This protein binds this small molecule.
Small molecule (SMILES): OC[C@H]1O[C@H](O)[C@@H](O)[C@@H](O)[C@@H]1O

Binding-site contacts:
Ligand atom C5 contacts residue LEU99 of chain 1.B at 4.1 Å (hydrophobic).
Ligand atom O6 contacts residue ASP208 of chain 1.B at 2.6 Å (salt-bridge).
Ligand atom C2 contacts residue SQ01 of chain 1.L at 2.4 Å.
Ligand atom O6 contacts residue TYR100 of chain 1.B at 3.2 Å (h-bond).
Ligand atom O5 contacts residue LEU99 of chain 1.B at 3.2 Å (h-bond).
Ligand atom C4 contacts residue SQ01 of chain 1.L at 3.5 Å.
Ligand atom O4 contacts residue ASN14 of chain 1.B at 2.9 Å (h-bond).
Ligand atom C5 contacts residue ASP208 of chain 1.B at 3.9 Å.
Ligand atom C3 contacts residue SQ01 of chain 1.L at 2.9 Å.
Ligand atom C6 contacts residue ALA207 of chain 1.B at 3.5 Å (hydrophobic).
Ligand atom C6 contacts residue TYR100 of chain 1.B at 3.6 Å (hydrophobic).
Ligand atom O3 contacts residue GLY227 of chain 1.B at 3.4 Å.
Ligand atom C1 contacts residue SQ01 of chain 1.L at 1.4 Å.
Ligand atom C3 contacts residue ARG228 of chain 1.B at 4.0 Å.
Ligand atom O2 contacts residue SQ01 of chain 1.L at 3.6 Å.
Ligand atom O4 contacts residue GLY227 of chain 1.B at 3.8 Å.
Ligand atom C4 contacts residue GLY227 of chain 1.B at 3.7 Å.
Ligand atom C3 contacts residue ASN14 of chain 1.B at 4.2 Å.
Ligand atom O4 contacts residue ARG228 of chain 1.B at 3.2 Å (salt-bridge).
Ligand atom C6 contacts residue GLY98 of chain 1.B at 4.1 Å.
Ligand atom C6 contacts residue ASP208 of chain 1.B at 3.2 Å.
Ligand atom C4 contacts residue ASP208 of chain 1.B at 3.3 Å.
Ligand atom C5 contacts residue TYR12 of chain 1.B at 3.7 Å (hydrophobic).
Ligand atom C3 contacts residue GLY227 of chain 1.B at 4.1 Å.
Ligand atom O4 contacts residue ASP208 of chain 1.B at 2.5 Å (salt-bridge).
Ligand atom O6 contacts residue ALA207 of chain 1.B at 3.6 Å.
Ligand atom C1 contacts residue LEU99 of chain 1.B at 3.7 Å (hydrophobic).
Ligand atom O4 contacts residue TYR12 of chain 1.B at 3.8 Å.
Ligand atom C6 contacts residue LEU99 of chain 1.B at 3.8 Å (hydrophobic).
Ligand atom C4 contacts residue ARG228 of chain 1.B at 3.8 Å.
Ligand atom C6 contacts residue TYR12 of chain 1.B at 4.0 Å (hydrophobic).
Ligand atom O2 contacts residue GLY98 of chain 1.B at 3.7 Å.
Ligand atom O5 contacts residue SQ01 of chain 1.L at 2.3 Å (h-bond).
Ligand atom O6 contacts residue GLY98 of chain 1.B at 2.8 Å.
Ligand atom C4 contacts residue ASN14 of chain 1.B at 4.0 Å.
Ligand atom O6 contacts residue THR97 of chain 1.B at 3.9 Å.
Ligand atom O6 contacts residue LEU99 of chain 1.B at 3.0 Å (h-bond).
Ligand atom C5 contacts residue SQ01 of chain 1.L at 2.9 Å.
Ligand atom O2 contacts residue LEU99 of chain 1.B at 3.7 Å.
Ligand atom O3 contacts residue ARG228 of chain 1.B at 3.0 Å (salt-bridge).

Sequence of chain 1.B:
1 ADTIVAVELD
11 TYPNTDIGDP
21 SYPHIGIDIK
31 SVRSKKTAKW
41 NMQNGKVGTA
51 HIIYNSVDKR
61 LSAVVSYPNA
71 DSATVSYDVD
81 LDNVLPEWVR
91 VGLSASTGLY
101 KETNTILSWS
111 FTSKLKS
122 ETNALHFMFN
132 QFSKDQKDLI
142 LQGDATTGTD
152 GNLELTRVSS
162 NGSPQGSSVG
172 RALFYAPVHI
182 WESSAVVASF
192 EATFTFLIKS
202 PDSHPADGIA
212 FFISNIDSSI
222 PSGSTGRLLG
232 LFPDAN